Binding-site contacts:
Ligand atom O1B contacts residue LYS349 of chain 1.I at 4.4 Å.
Ligand atom PB contacts residue LYS349 of chain 1.I at 3.0 Å.
Ligand atom PC contacts residue ARG426 of chain 1.I at 4.4 Å.
Ligand atom O2D contacts residue LYS349 of chain 1.I at 4.4 Å.
Ligand atom O1C contacts residue ARG426 of chain 1.I at 3.1 Å.
Ligand atom O2B contacts residue LYS349 of chain 1.I at 2.6 Å (salt-bridge).
Ligand atom O3B contacts residue LYS349 of chain 1.I at 2.7 Å (salt-bridge).
Ligand atom C8 contacts residue TYR461 of chain 1.I at 4.5 Å (hydrophobic).
Ligand atom O1B contacts residue LYS91 of chain 1.J at 4.1 Å.
Ligand atom O3D contacts residue LEU395 of chain 1.I at 3.7 Å.
Ligand atom O3A contacts residue LYS349 of chain 1.I at 3.8 Å.
Ligand atom O6 contacts residue HIS22 of chain 1.J at 3.9 Å.
Ligand atom O2' contacts residue TYR461 of chain 1.I at 4.5 Å.

The small molecule below binds the protein below.
Small molecule (SMILES): Nc1nc2c(ncn2[C@@H]2O[C@H](CO[P](=O)(O)OP(=O)(O)O)[C@@H](O[P](=O)(O)OP(=O)(O)O)[C@H]2O)c(=O)[nH]1

Sequence of chain 1.J:
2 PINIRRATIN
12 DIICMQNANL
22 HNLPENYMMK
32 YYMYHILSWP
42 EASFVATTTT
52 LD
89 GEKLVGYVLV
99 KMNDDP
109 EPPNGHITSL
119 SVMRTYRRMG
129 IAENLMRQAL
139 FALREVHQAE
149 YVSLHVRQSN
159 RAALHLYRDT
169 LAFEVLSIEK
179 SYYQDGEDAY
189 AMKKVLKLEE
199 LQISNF

Sequence of chain 1.I:
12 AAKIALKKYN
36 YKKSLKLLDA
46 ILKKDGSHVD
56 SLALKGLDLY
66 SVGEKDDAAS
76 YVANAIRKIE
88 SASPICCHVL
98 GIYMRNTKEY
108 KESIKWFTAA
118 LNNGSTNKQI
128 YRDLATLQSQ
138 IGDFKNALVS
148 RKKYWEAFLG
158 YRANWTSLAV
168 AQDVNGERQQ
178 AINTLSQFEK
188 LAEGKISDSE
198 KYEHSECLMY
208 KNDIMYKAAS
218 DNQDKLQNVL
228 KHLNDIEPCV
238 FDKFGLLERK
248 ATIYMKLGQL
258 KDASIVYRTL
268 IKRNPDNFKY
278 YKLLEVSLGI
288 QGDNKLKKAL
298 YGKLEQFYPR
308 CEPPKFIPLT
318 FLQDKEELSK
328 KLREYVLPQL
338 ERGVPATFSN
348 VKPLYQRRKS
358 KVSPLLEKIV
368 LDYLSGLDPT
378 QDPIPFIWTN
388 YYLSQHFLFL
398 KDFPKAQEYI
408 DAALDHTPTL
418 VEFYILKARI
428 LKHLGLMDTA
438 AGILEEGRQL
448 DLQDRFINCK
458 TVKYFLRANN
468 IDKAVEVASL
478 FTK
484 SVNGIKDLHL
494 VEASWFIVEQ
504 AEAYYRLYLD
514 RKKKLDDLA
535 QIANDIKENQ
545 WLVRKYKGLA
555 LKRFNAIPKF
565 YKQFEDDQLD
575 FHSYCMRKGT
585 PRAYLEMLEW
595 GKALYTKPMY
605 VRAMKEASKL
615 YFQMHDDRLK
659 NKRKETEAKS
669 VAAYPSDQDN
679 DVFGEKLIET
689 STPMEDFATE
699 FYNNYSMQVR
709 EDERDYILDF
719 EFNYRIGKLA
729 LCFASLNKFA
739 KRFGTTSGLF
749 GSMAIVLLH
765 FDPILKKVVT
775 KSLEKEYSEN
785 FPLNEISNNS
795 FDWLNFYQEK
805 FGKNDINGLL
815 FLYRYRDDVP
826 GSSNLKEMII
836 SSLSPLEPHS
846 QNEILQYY